Sequence of chain 2.K:
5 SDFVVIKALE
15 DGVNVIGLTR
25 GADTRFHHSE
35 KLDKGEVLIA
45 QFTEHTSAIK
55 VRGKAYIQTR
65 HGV

Binding-site contacts:
Ligand atom NE1 contacts residue THR28 of chain 2.G at 2.7 Å (h-bond).
Ligand atom N contacts residue THR47 of chain 2.K at 2.8 Å (h-bond).
Ligand atom CA contacts residue HIS49 of chain 2.K at 3.9 Å.
Ligand atom CB contacts residue GLY25 of chain 2.G at 2.9 Å.
Ligand atom CB contacts residue THR47 of chain 2.K at 3.6 Å.
Ligand atom O contacts residue GLY25 of chain 2.G at 2.9 Å.
Ligand atom CE3 contacts residue THR47 of chain 2.K at 3.4 Å.
Ligand atom NE1 contacts residue HIS31 of chain 2.K at 3.3 Å.
Ligand atom CB contacts residue THR23 of chain 2.G at 3.8 Å.
Ligand atom CD1 contacts residue GLY25 of chain 2.G at 3.0 Å.
Ligand atom C contacts residue ARG24 of chain 2.G at 3.7 Å.
Ligand atom O contacts residue HIS49 of chain 2.K at 2.3 Å (h-bond).
Ligand atom CD2 contacts residue THR50 of chain 2.K at 3.8 Å.
Ligand atom C contacts residue GLY25 of chain 2.G at 3.2 Å.
Ligand atom CG contacts residue SER51 of chain 2.G at 3.5 Å.
Ligand atom CA contacts residue THR47 of chain 2.K at 2.6 Å.
Ligand atom CG contacts residue GLY25 of chain 2.G at 3.6 Å.
Ligand atom C contacts residue THR47 of chain 2.K at 3.5 Å.
Ligand atom CE3 contacts residue GLN45 of chain 2.K at 3.5 Å.
Ligand atom CB contacts residue ARG24 of chain 2.G at 3.4 Å.
Ligand atom N contacts residue HIS49 of chain 2.K at 2.9 Å.
Ligand atom OXT contacts residue HIS49 of chain 2.K at 3.9 Å.
Ligand atom C contacts residue HIS49 of chain 2.K at 3.4 Å.
Ligand atom CZ3 contacts residue GLN45 of chain 2.K at 3.2 Å.
Ligand atom CD2 contacts residue THR47 of chain 2.K at 3.8 Å.
Ligand atom OXT contacts residue GLU48 of chain 2.K at 3.5 Å (salt-bridge).
Ligand atom CD1 contacts residue HIS31 of chain 2.K at 3.7 Å.
Ligand atom OXT contacts residue THR47 of chain 2.K at 3.3 Å.
Ligand atom CD1 contacts residue THR28 of chain 2.G at 3.2 Å.
Ligand atom CE3 contacts residue SER51 of chain 2.G at 3.4 Å.
Ligand atom CD1 contacts residue THR23 of chain 2.G at 3.5 Å.
Ligand atom OXT contacts residue GLY25 of chain 2.G at 3.8 Å.
Ligand atom CD2 contacts residue SER51 of chain 2.G at 3.5 Å.
Ligand atom O contacts residue ALA26 of chain 2.G at 3.9 Å.
Ligand atom N contacts residue THR50 of chain 2.K at 2.9 Å (h-bond).
Ligand atom CG contacts residue THR23 of chain 2.G at 3.7 Å.
Ligand atom OXT contacts residue ARG24 of chain 2.G at 3.1 Å.
Ligand atom CB contacts residue SER51 of chain 2.G at 3.2 Å.
Ligand atom N contacts residue GLY25 of chain 2.G at 3.5 Å (h-bond).
Ligand atom CA contacts residue GLY25 of chain 2.G at 3.6 Å.

The protein below binds the small molecule below.
Small molecule (SMILES): N[C@@H](Cc1c[nH]c2ccccc12)C(=O)O

Sequence of chain 2.G:
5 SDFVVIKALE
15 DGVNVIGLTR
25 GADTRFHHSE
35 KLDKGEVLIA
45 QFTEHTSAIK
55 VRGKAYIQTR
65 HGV